Sequence of chain 1.A:
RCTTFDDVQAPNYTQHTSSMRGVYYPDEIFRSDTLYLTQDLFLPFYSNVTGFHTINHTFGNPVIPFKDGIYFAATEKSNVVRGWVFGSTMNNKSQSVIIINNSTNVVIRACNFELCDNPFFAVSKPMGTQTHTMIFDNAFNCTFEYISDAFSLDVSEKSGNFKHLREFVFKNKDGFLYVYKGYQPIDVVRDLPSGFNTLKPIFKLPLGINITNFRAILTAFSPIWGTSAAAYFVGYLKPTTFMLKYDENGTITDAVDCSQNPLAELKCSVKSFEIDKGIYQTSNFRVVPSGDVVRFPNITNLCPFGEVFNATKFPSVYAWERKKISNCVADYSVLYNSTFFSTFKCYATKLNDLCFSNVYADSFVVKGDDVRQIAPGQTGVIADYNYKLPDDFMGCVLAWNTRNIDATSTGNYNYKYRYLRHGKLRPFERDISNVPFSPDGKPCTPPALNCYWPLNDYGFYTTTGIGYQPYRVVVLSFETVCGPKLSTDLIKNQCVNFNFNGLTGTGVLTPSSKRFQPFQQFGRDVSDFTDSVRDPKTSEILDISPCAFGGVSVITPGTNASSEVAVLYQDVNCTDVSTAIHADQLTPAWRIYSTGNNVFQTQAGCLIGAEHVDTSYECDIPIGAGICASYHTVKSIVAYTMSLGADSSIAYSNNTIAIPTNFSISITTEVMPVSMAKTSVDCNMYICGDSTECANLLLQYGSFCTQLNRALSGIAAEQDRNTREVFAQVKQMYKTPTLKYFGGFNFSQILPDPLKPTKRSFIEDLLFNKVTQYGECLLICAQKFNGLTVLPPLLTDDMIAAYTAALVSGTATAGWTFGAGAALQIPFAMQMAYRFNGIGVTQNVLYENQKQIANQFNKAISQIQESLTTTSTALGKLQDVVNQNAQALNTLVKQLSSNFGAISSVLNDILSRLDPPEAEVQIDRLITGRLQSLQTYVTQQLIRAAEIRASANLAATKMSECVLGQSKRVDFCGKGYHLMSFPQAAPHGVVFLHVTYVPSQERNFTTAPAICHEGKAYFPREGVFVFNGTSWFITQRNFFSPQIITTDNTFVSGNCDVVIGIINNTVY

Binding-site contacts:
Ligand atom C5 contacts residue ASN52 of chain 1.A at 3.6 Å.
Ligand atom C8 contacts residue SER51 of chain 1.A at 4.1 Å.
Ligand atom N2 contacts residue ASN52 of chain 1.A at 3.0 Å (h-bond).
Ligand atom C1 contacts residue ASN52 of chain 1.A at 1.4 Å.
Ligand atom C4 contacts residue ASN52 of chain 1.A at 4.2 Å.
Ligand atom C8 contacts residue TYR50 of chain 1.A at 3.3 Å (hydrophobic).
Ligand atom C3 contacts residue ASN52 of chain 1.A at 3.8 Å.
Ligand atom C2 contacts residue ASN52 of chain 1.A at 2.5 Å.
Ligand atom O5 contacts residue ASN52 of chain 1.A at 2.3 Å (h-bond).
Ligand atom C7 contacts residue ASN52 of chain 1.A at 4.0 Å.

The protein below binds the small molecule below.
Small molecule (SMILES): CC(=O)N[C@H]1[C@H](O[C@H]2[C@H](O)[C@@H](NC(C)=O)CO[C@@H]2CO)O[C@H](CO)[C@@H](O)[C@@H]1O